Binding-site contacts:
Ligand atom C1 contacts residue ARG186 of chain 1.A at 4.4 Å.
Ligand atom C8 contacts residue VAL168 of chain 1.A at 3.7 Å (hydrophobic).
Ligand atom C2 contacts residue ASN191 of chain 1.A at 2.3 Å.
Ligand atom C3 contacts residue ASN191 of chain 1.A at 3.6 Å.
Ligand atom C5 contacts residue ASN191 of chain 1.A at 3.6 Å.
Ligand atom C8 contacts residue ARG186 of chain 1.A at 4.4 Å.
Ligand atom O5 contacts residue ASN191 of chain 1.A at 2.4 Å (h-bond).
Ligand atom N2 contacts residue ASN191 of chain 1.A at 2.8 Å (h-bond).
Ligand atom N2 contacts residue ARG186 of chain 1.A at 4.0 Å.
Ligand atom C7 contacts residue ASN191 of chain 1.A at 3.7 Å.
Ligand atom C1 contacts residue ASN191 of chain 1.A at 1.4 Å.
Ligand atom C4 contacts residue ASN191 of chain 1.A at 4.1 Å.
Ligand atom O7 contacts residue ASN191 of chain 1.A at 4.2 Å.

This protein binds this small molecule.
Small molecule (SMILES): CC(=O)N[C@@H]1[C@@H](O)[C@H](O)[C@@H](CO)O[C@H]1O

Sequence of chain 1.A:
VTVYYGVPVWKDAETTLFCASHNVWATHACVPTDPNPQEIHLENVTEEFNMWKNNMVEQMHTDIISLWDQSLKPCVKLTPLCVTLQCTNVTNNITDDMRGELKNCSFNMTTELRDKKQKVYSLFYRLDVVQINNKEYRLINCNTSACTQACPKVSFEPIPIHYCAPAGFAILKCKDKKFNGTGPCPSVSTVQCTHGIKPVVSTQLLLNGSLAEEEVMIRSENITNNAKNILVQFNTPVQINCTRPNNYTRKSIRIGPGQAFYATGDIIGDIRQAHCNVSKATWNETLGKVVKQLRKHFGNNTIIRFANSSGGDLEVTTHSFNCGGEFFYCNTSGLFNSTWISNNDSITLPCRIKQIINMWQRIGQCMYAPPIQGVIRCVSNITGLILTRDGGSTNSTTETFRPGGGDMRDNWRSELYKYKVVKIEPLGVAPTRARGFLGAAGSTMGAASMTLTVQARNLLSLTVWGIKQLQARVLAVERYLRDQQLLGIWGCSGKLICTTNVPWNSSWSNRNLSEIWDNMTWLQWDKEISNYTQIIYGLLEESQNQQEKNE